Binding-site contacts:
Ligand atom C20 contacts residue CYS157 of chain 5.C at 1.8 Å (hydrophobic).
Ligand atom C18 contacts residue CYS157 of chain 5.C at 2.8 Å (hydrophobic).
Ligand atom N17 contacts residue CYS157 of chain 5.C at 4.0 Å.
Ligand atom C22 contacts residue CYS157 of chain 5.C at 4.0 Å (hydrophobic).
Ligand atom O19 contacts residue CYS157 of chain 5.C at 3.2 Å (h-bond).
Ligand atom C21 contacts residue CYS157 of chain 5.C at 2.8 Å (hydrophobic).
Ligand atom C21 contacts residue ASP45 of chain 5.A at 4.1 Å.

Sequence of chain 5.C:
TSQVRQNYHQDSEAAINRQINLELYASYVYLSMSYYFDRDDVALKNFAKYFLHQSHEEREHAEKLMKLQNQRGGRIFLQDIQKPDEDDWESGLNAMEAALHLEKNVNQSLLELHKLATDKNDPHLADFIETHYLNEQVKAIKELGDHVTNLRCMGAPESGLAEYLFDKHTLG

Sequence of chain 5.A:
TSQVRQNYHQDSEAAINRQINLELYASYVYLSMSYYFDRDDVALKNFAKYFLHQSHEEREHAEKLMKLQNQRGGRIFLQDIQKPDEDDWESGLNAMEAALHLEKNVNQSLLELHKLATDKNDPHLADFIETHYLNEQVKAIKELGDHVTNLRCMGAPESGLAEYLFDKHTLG

A protein and the small-molecule ligand that binds it are described below.
Small molecule (SMILES): CCCCSC(=S)SC(C)(C)C(=O)NCCN1C(=O)CCC1=O